This protein binds this small molecule.
Small molecule (SMILES): CC(=O)N[C@H]1[C@H](O[C@H]2[C@H](O)[C@@H](NC(C)=O)CO[C@@H]2CO)O[C@H](CO)[C@@H](O[C@@H]2O[C@H](CO)[C@@H](O)[C@H](O)[C@@H]2O)[C@@H]1O

Sequence of chain 1.B:
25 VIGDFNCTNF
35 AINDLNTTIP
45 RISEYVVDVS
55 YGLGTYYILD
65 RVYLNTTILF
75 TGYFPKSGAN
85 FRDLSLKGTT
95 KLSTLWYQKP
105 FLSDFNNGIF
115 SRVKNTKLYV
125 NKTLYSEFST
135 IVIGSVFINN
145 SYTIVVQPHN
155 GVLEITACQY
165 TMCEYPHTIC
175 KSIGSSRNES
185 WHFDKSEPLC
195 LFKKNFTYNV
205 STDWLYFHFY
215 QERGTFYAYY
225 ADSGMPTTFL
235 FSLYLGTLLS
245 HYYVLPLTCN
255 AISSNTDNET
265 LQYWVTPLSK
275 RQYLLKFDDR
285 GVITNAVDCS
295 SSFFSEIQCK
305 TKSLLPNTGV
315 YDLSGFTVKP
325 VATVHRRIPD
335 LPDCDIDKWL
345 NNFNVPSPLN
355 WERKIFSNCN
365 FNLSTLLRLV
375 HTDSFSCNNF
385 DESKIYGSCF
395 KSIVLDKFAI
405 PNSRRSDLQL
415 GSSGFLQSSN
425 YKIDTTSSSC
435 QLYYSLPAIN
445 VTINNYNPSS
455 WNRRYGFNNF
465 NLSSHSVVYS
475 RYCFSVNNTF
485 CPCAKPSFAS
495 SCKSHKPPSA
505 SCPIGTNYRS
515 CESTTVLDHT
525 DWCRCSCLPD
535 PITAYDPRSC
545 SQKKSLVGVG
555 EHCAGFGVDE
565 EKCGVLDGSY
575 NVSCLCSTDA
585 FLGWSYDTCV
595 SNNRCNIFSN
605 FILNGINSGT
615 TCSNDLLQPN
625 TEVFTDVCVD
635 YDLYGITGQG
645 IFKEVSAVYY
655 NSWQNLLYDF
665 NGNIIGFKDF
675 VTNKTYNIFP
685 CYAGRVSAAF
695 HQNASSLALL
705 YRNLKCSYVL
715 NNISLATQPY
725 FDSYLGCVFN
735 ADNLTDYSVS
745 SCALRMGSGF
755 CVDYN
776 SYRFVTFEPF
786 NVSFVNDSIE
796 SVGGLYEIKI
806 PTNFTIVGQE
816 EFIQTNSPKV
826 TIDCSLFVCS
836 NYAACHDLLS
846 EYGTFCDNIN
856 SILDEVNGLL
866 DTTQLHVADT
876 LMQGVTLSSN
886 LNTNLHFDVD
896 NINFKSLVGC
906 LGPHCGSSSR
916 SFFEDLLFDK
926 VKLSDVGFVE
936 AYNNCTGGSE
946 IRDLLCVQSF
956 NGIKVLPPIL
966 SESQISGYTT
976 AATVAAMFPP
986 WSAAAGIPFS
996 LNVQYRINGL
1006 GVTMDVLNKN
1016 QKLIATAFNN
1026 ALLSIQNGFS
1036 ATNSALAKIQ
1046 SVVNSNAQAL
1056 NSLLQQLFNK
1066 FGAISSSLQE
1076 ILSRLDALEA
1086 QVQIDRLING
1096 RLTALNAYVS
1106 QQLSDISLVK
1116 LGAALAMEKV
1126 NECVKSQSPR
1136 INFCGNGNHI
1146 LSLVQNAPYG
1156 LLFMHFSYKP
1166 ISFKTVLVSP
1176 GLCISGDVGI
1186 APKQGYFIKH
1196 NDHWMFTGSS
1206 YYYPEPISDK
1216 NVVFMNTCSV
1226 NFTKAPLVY

Binding-site contacts:
Ligand atom C6 contacts residue ASN30 of chain 1.B at 4.0 Å.
Ligand atom N2 contacts residue ASP28 of chain 1.B at 3.1 Å (salt-bridge).
Ligand atom C1 contacts residue ASN143 of chain 1.B at 1.4 Å.
Ligand atom O3 contacts residue ASP28 of chain 1.B at 4.3 Å.
Ligand atom O4 contacts residue PHE29 of chain 1.B at 4.0 Å.
Ligand atom C8 contacts residue SER454 of chain 1.A at 4.4 Å.
Ligand atom C5 contacts residue ASN143 of chain 1.B at 3.7 Å.
Ligand atom C1 contacts residue ASP28 of chain 1.B at 4.3 Å.
Ligand atom O5 contacts residue PHE29 of chain 1.B at 4.4 Å.
Ligand atom C8 contacts residue ASP28 of chain 1.B at 3.5 Å.
Ligand atom C8 contacts residue SER453 of chain 1.A at 4.1 Å.
Ligand atom C8 contacts residue ILE142 of chain 1.B at 3.8 Å (hydrophobic).
Ligand atom C8 contacts residue TYR450 of chain 1.A at 4.4 Å (hydrophobic).
Ligand atom C6 contacts residue NAG1 of chain 1.BB at 4.1 Å.
Ligand atom C7 contacts residue ASN143 of chain 1.B at 3.4 Å.
Ligand atom C7 contacts residue PHE29 of chain 1.B at 4.1 Å (hydrophobic).
Ligand atom O4 contacts residue NAG1 of chain 1.BB at 3.5 Å (h-bond).
Ligand atom C1 contacts residue PHE29 of chain 1.B at 4.4 Å (hydrophobic).
Ligand atom C8 contacts residue PHE187 of chain 1.B at 4.3 Å (hydrophobic).
Ligand atom C2 contacts residue ASP28 of chain 1.B at 4.1 Å.
Ligand atom C2 contacts residue ASN143 of chain 1.B at 2.5 Å.
Ligand atom C3 contacts residue ASN143 of chain 1.B at 3.8 Å.
Ligand atom C4 contacts residue ASN143 of chain 1.B at 4.3 Å.
Ligand atom N2 contacts residue PHE29 of chain 1.B at 4.3 Å.
Ligand atom O7 contacts residue TYR450 of chain 1.A at 3.0 Å (h-bond).
Ligand atom O7 contacts residue ASN143 of chain 1.B at 3.7 Å.
Ligand atom N2 contacts residue ASN143 of chain 1.B at 2.8 Å (h-bond).
Ligand atom C3 contacts residue ASP28 of chain 1.B at 4.3 Å.
Ligand atom O7 contacts residue PHE29 of chain 1.B at 3.2 Å.
Ligand atom O7 contacts residue ARG457 of chain 1.A at 3.6 Å.
Ligand atom C1 contacts residue THR165 of chain 1.B at 4.3 Å.
Ligand atom O6 contacts residue ASN30 of chain 1.B at 3.0 Å (h-bond).
Ligand atom C2 contacts residue PHE29 of chain 1.B at 3.8 Å (hydrophobic).
Ligand atom O4 contacts residue ASN30 of chain 1.B at 4.4 Å.
Ligand atom C7 contacts residue ASP28 of chain 1.B at 3.8 Å.
Ligand atom C5 contacts residue ASN30 of chain 1.B at 4.3 Å.
Ligand atom O7 contacts residue PHE187 of chain 1.B at 4.0 Å.
Ligand atom C7 contacts residue TYR450 of chain 1.A at 3.8 Å (hydrophobic).
Ligand atom O5 contacts residue ASN143 of chain 1.B at 2.4 Å (h-bond).
Ligand atom O6 contacts residue PHE29 of chain 1.B at 3.4 Å.

Sequence of chain 1.A:
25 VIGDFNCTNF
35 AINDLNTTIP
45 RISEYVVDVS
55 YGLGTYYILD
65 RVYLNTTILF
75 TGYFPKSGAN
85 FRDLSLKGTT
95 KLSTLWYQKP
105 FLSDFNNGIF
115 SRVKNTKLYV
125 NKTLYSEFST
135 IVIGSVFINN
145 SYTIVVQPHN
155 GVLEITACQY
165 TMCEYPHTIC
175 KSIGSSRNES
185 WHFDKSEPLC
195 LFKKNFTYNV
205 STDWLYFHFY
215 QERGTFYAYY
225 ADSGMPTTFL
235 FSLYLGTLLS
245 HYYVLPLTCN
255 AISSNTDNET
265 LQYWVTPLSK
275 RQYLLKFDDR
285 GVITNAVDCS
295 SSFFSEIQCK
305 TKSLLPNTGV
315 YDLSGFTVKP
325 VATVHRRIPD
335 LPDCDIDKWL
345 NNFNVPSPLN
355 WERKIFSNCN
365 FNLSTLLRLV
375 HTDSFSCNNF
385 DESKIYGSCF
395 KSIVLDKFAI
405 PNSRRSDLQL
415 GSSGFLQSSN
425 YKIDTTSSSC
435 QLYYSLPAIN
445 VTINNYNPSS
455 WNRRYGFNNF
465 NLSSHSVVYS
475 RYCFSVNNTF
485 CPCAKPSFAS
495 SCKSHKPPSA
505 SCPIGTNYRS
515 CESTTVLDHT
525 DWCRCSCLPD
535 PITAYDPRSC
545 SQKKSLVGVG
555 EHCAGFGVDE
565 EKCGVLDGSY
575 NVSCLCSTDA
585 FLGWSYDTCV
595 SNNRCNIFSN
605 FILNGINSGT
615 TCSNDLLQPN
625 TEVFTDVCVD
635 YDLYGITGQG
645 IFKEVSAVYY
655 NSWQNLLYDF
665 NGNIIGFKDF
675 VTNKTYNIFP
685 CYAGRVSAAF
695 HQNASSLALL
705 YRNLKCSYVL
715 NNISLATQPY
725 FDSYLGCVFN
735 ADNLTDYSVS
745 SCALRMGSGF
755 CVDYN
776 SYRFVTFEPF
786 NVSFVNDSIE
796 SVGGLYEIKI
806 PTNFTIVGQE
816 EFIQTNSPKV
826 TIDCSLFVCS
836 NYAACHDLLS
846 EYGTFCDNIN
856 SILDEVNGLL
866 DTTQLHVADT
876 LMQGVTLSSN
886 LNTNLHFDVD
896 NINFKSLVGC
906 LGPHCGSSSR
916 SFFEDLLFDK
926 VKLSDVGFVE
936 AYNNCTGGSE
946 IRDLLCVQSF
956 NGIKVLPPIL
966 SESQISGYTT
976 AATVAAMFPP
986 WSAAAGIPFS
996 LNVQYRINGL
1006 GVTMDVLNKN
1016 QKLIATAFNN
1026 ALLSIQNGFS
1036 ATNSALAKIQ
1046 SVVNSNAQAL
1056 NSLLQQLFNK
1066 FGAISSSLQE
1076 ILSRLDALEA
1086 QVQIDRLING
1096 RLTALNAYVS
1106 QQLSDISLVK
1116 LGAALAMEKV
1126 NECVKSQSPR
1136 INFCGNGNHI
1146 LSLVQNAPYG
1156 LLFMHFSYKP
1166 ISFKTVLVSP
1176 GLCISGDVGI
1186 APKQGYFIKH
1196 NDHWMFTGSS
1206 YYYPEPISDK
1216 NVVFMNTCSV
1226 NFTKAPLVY